Binding-site contacts:
Ligand atom CE2 contacts residue THR80 of chain 1.G at 3.6 Å.
Ligand atom C1 contacts residue TYR63 of chain 1.F at 3.9 Å (hydrophobic).
Ligand atom CB contacts residue ILE91 of chain 1.F at 3.5 Å (hydrophobic).
Ligand atom C contacts residue TYR61 of chain 1.F at 3.6 Å (hydrophobic).
Ligand atom CB contacts residue TYR61 of chain 1.F at 3.8 Å (hydrophobic).
Ligand atom C contacts residue TYR63 of chain 1.F at 3.4 Å (hydrophobic).
Ligand atom C3 contacts residue ASP27 of chain 1.F at 3.8 Å.
Ligand atom CE1 contacts residue LEU49 of chain 1.G at 3.5 Å (hydrophobic).
Ligand atom CD contacts residue TYR63 of chain 1.F at 3.5 Å (hydrophobic).
Ligand atom CE contacts residue ILE29 of chain 1.F at 3.7 Å (hydrophobic).
Ligand atom CA contacts residue GLN89 of chain 1.F at 3.6 Å.
Ligand atom CZ contacts residue ILE93 of chain 1.F at 3.8 Å (hydrophobic).
Ligand atom C4 contacts residue ASP27 of chain 1.F at 3.5 Å.
Ligand atom CZ contacts residue THR80 of chain 1.G at 3.6 Å.
Ligand atom CB contacts residue MET190 of chain 1.F at 3.6 Å (hydrophobic).
Ligand atom C5 contacts residue ALA53 of chain 1.G at 3.7 Å (hydrophobic).
Ligand atom O contacts residue TYR61 of chain 1.F at 3.8 Å.
Ligand atom CD2 contacts residue HIS83 of chain 1.G at 3.7 Å.
Ligand atom C contacts residue TYR63 of chain 1.F at 3.6 Å (hydrophobic).
Ligand atom N contacts residue TYR61 of chain 1.F at 3.9 Å.
Ligand atom C3 contacts residue ILE29 of chain 1.F at 3.9 Å (hydrophobic).
Ligand atom C4 contacts residue ALA53 of chain 1.G at 3.5 Å (hydrophobic).
Ligand atom C contacts residue LEU49 of chain 1.G at 3.8 Å (hydrophobic).
Ligand atom CD contacts residue PHE113 of chain 1.F at 3.6 Å (hydrophobic).
Ligand atom O contacts residue TYR63 of chain 1.F at 2.5 Å (h-bond).
Ligand atom O contacts residue GLN89 of chain 1.F at 3.5 Å (h-bond).
Ligand atom O contacts residue LEU49 of chain 1.G at 3.8 Å.
Ligand atom CB contacts residue TYR61 of chain 1.F at 3.6 Å (hydrophobic).
Ligand atom N contacts residue TYR63 of chain 1.F at 3.1 Å (h-bond).
Ligand atom CB contacts residue GLN89 of chain 1.F at 3.1 Å.
Ligand atom CE1 contacts residue TYR63 of chain 1.F at 3.8 Å (hydrophobic).
Ligand atom CD1 contacts residue TYR63 of chain 1.F at 3.7 Å (hydrophobic).
Ligand atom N contacts residue TYR63 of chain 1.F at 2.8 Å (h-bond).
Ligand atom CE1 contacts residue ILE93 of chain 1.F at 3.8 Å (hydrophobic).
Ligand atom C1 contacts residue ILE29 of chain 1.F at 3.6 Å (hydrophobic).
Ligand atom CA contacts residue TYR61 of chain 1.F at 3.4 Å (hydrophobic).
Ligand atom C2 contacts residue LEU49 of chain 1.G at 3.8 Å (hydrophobic).
Ligand atom C2 contacts residue ILE29 of chain 1.F at 3.2 Å (hydrophobic).
Ligand atom CE contacts residue ASP27 of chain 1.F at 3.3 Å.
Ligand atom CZ contacts residue LEU49 of chain 1.G at 3.8 Å (hydrophobic).

Sequence of chain 1.F:
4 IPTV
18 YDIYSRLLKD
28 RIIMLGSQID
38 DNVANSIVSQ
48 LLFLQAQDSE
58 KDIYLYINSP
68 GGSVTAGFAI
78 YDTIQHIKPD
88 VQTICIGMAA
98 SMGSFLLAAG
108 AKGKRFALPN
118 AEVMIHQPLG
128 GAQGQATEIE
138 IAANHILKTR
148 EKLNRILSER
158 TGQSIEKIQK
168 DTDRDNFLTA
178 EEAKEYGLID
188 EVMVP

This small molecule binds to this protein.
Small molecule (SMILES): C[C@@H]1C[C@H]2C(=O)OC[C@H](NC(=O)[C@H](Cc3ccccc3)NC(=O)Nc3ccccc3)C(=O)N3CCC[C@H]3C(=O)N3CCCC[C@H]3C(=O)N[C@@H](C)C(=O)N2C1

Sequence of chain 1.G:
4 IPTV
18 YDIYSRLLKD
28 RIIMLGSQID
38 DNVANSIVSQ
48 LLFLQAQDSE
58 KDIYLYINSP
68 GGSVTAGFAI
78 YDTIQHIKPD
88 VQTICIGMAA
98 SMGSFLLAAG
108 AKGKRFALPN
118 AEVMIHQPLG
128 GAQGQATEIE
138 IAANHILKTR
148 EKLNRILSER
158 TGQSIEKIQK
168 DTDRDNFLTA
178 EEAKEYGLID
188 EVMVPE